Sequence of chain 1.A:
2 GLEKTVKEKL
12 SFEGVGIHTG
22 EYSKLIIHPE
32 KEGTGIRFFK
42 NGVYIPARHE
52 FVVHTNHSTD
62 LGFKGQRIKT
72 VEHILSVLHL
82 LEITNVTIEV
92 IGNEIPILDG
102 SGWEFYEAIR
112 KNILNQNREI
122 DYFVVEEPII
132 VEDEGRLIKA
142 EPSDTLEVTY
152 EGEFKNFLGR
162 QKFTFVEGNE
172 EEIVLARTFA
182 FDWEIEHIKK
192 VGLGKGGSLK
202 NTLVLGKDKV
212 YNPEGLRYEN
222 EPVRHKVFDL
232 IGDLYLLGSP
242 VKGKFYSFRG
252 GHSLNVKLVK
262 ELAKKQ

A small-molecule ligand and the protein it binds are described below.
Small molecule (SMILES): CCCCCCCCCCCCCC(=O)O[C@@H]1[C@@H](CC(=O)NO)CO[C@H](CO)[C@H]1O

Binding-site contacts:
Ligand atom NXH contacts residue ASP230 of chain 1.A at 3.5 Å (salt-bridge).
Ligand atom CZH contacts residue HIS58 of chain 1.A at 3.3 Å.
Ligand atom CYH contacts residue THR179 of chain 1.A at 3.8 Å.
Ligand atom CYH contacts residue ZN1 of chain 1.C at 2.8 Å.
Ligand atom CEA contacts residue ILE186 of chain 1.A at 3.5 Å (hydrophobic).
Ligand atom NXH contacts residue ZN1 of chain 1.C at 2.8 Å.
Ligand atom OXH contacts residue HIS74 of chain 1.A at 3.0 Å (h-bond).
Ligand atom O3G contacts residue PHE180 of chain 1.A at 3.5 Å (h-bond).
Ligand atom O5G contacts residue LYS227 of chain 1.A at 3.6 Å.
Ligand atom C6G contacts residue GLU185 of chain 1.A at 3.4 Å.
Ligand atom C9A contacts residue ILE186 of chain 1.A at 3.9 Å (hydrophobic).
Ligand atom OXH contacts residue GLU73 of chain 1.A at 2.8 Å (salt-bridge).
Ligand atom CCA contacts residue VAL205 of chain 1.A at 3.5 Å (hydrophobic).
Ligand atom OYH contacts residue HIS226 of chain 1.A at 3.0 Å (h-bond).
Ligand atom C5G contacts residue HIS58 of chain 1.A at 3.7 Å.
Ligand atom OXH contacts residue ASP230 of chain 1.A at 2.5 Å (salt-bridge).
Ligand atom OXH contacts residue ZN1 of chain 1.C at 2.0 Å.
Ligand atom O3G contacts residue THR179 of chain 1.A at 3.9 Å.
Ligand atom O4G contacts residue HIS58 of chain 1.A at 3.3 Å (h-bond).
Ligand atom CCA contacts residue LEU200 of chain 1.A at 3.6 Å (hydrophobic).
Ligand atom O4G contacts residue ILE189 of chain 1.A at 3.6 Å.
Ligand atom OYH contacts residue ASP230 of chain 1.A at 3.7 Å.
Ligand atom CBA contacts residue LEU200 of chain 1.A at 3.4 Å (hydrophobic).
Ligand atom NXH contacts residue GLU73 of chain 1.A at 2.9 Å (salt-bridge).
Ligand atom O1A contacts residue ILE189 of chain 1.A at 3.9 Å.
Ligand atom CZH contacts residue THR179 of chain 1.A at 3.7 Å.
Ligand atom OXH contacts residue HIS253 of chain 1.A at 3.0 Å (h-bond).
Ligand atom C1G contacts residue HIS58 of chain 1.A at 3.9 Å.
Ligand atom OYH contacts residue HIS74 of chain 1.A at 3.7 Å.
Ligand atom OYH contacts residue ZN1 of chain 1.C at 2.2 Å.
Ligand atom O4G contacts residue GLU185 of chain 1.A at 3.0 Å (salt-bridge).
Ligand atom O1A contacts residue HIS19 of chain 1.A at 3.3 Å.
Ligand atom OYH contacts residue THR179 of chain 1.A at 3.1 Å.
Ligand atom C8A contacts residue ILE186 of chain 1.A at 3.7 Å (hydrophobic).
Ligand atom C9A contacts residue VAL205 of chain 1.A at 3.6 Å (hydrophobic).
Ligand atom NXH contacts residue HIS253 of chain 1.A at 2.9 Å (h-bond).
Ligand atom C5A contacts residue GLY195 of chain 1.A at 3.6 Å.
Ligand atom NXH contacts residue HIS74 of chain 1.A at 3.9 Å.
Ligand atom CYH contacts residue ASP230 of chain 1.A at 3.9 Å.
Ligand atom C1G contacts residue HIS253 of chain 1.A at 3.9 Å.